Binding-site contacts:
Ligand atom C23 contacts residue ASP124 of chain 1.A at 3.8 Å.
Ligand atom C10 contacts residue THR118 of chain 1.A at 3.8 Å.
Ligand atom C20 contacts residue MET121 of chain 1.A at 3.2 Å (hydrophobic).
Ligand atom C14 contacts residue LEU116 of chain 1.A at 3.3 Å (hydrophobic).
Ligand atom C14 contacts residue THR118 of chain 1.A at 3.4 Å.
Ligand atom C23 contacts residue ALA123 of chain 1.A at 3.5 Å (hydrophobic).
Ligand atom C24 contacts residue ALA169 of chain 1.A at 3.8 Å (hydrophobic).
Ligand atom F27 contacts residue LEU116 of chain 1.A at 3.2 Å.
Ligand atom F27 contacts residue THR118 of chain 1.A at 3.6 Å.
Ligand atom C13 contacts residue LYS65 of chain 1.A at 3.6 Å.
Ligand atom C4 contacts residue ALA63 of chain 1.A at 3.4 Å (hydrophobic).
Ligand atom F27 contacts residue VAL117 of chain 1.A at 3.2 Å.
Ligand atom C4 contacts residue HIS119 of chain 1.A at 3.4 Å.
Ligand atom F28 contacts residue ALA63 of chain 1.A at 3.6 Å.
Ligand atom N18 contacts residue MET121 of chain 1.A at 2.7 Å (h-bond).
Ligand atom C24 contacts residue ALA123 of chain 1.A at 3.8 Å (hydrophobic).
Ligand atom C15 contacts residue LEU116 of chain 1.A at 3.7 Å (hydrophobic).
Ligand atom C10 contacts residue ALA63 of chain 1.A at 3.8 Å (hydrophobic).
Ligand atom O22 contacts residue VAL42 of chain 1.A at 3.4 Å.
Ligand atom C17 contacts residue ILE96 of chain 1.A at 3.4 Å (hydrophobic).
Ligand atom C5 contacts residue ALA63 of chain 1.A at 3.8 Å (hydrophobic).
Ligand atom C21 contacts residue VAL42 of chain 1.A at 3.7 Å (hydrophobic).
Ligand atom C13 contacts residue THR118 of chain 1.A at 3.6 Å.
Ligand atom O26 contacts residue GLY45 of chain 1.A at 3.2 Å.
Ligand atom N1 contacts residue MET121 of chain 1.A at 3.0 Å (h-bond).
Ligand atom C14 contacts residue ALA63 of chain 1.A at 3.6 Å (hydrophobic).
Ligand atom C8 contacts residue VAL50 of chain 1.A at 3.8 Å (hydrophobic).
Ligand atom C15 contacts residue THR118 of chain 1.A at 3.5 Å.
Ligand atom C16 contacts residue ILE96 of chain 1.A at 3.6 Å (hydrophobic).
Ligand atom C20 contacts residue GLY122 of chain 1.A at 3.8 Å.
Ligand atom C16 contacts residue LEU87 of chain 1.A at 3.7 Å (hydrophobic).
Ligand atom C2 contacts residue MET121 of chain 1.A at 3.8 Å (hydrophobic).
Ligand atom F27 contacts residue LEU98 of chain 1.A at 3.3 Å.
Ligand atom C19 contacts residue MET121 of chain 1.A at 3.4 Å (hydrophobic).
Ligand atom C23 contacts residue MET121 of chain 1.A at 3.7 Å (hydrophobic).
Ligand atom O26 contacts residue VAL50 of chain 1.A at 3.6 Å.
Ligand atom N1 contacts residue LEU120 of chain 1.A at 3.8 Å.
Ligand atom F28 contacts residue VAL50 of chain 1.A at 3.6 Å.
Ligand atom F28 contacts residue LYS65 of chain 1.A at 3.4 Å.
Ligand atom N1 contacts residue HIS119 of chain 1.A at 3.8 Å.

A small-molecule ligand and the protein it binds are described below.
Small molecule (SMILES): Cn1c(=O)c(Oc2ccc(F)cc2F)cc2cnc(NC(CCO)CCO)nc21

Sequence of chain 1.A:
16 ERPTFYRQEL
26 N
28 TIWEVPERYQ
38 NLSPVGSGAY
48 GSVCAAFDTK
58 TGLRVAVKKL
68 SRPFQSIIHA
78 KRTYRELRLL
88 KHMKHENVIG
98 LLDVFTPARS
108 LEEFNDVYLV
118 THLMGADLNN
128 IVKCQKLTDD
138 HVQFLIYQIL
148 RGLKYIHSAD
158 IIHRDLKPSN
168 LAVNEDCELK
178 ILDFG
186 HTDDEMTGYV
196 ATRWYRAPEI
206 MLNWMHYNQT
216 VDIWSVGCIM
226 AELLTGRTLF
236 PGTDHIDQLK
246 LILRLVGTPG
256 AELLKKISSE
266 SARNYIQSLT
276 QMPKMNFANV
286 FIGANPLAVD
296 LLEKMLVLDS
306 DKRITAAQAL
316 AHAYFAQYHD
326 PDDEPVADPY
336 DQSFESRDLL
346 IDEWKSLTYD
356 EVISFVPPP